Binding-site contacts:
Ligand atom CA contacts residue GLY197 of chain 1.A at 3.4 Å.
Ligand atom CD contacts residue GLY197 of chain 1.A at 3.8 Å.
Ligand atom NE contacts residue GLY197 of chain 1.A at 3.6 Å.
Ligand atom O contacts residue SER180 of chain 1.A at 2.3 Å (h-bond).
Ligand atom NH2 contacts residue THR175 of chain 1.A at 3.1 Å (h-bond).
Ligand atom CD1 contacts residue VAL82 of chain 1.A at 3.7 Å (hydrophobic).
Ligand atom CH3 contacts residue ASP199 of chain 1.A at 3.5 Å.
Ligand atom CB contacts residue CYS176 of chain 1.A at 3.8 Å (hydrophobic).
Ligand atom CA contacts residue SER180 of chain 1.A at 2.4 Å.
Ligand atom CD contacts residue TRP196 of chain 1.A at 3.7 Å (hydrophobic).
Ligand atom O contacts residue GLY197 of chain 1.A at 2.9 Å (h-bond).
Ligand atom CZ contacts residue GLY197 of chain 1.A at 3.4 Å.
Ligand atom CB contacts residue SER195 of chain 1.A at 3.7 Å.
Ligand atom NH2 contacts residue SER198 of chain 1.A at 2.9 Å (h-bond).
Ligand atom CZ contacts residue ASP174 of chain 1.A at 3.2 Å.
Ligand atom NH1 contacts residue THR175 of chain 1.A at 3.0 Å (h-bond).
Ligand atom C contacts residue GLY197 of chain 1.A at 3.7 Å.
Ligand atom NH2 contacts residue CYS201 of chain 1.A at 3.2 Å (h-bond).
Ligand atom N contacts residue GLY197 of chain 1.A at 2.8 Å (h-bond).
Ligand atom O contacts residue GLN177 of chain 1.A at 3.9 Å.
Ligand atom C contacts residue SER180 of chain 1.A at 1.4 Å.
Ligand atom C contacts residue HIS41 of chain 1.A at 3.3 Å.
Ligand atom NH1 contacts residue GLY197 of chain 1.A at 3.5 Å.
Ligand atom C contacts residue GLY197 of chain 1.A at 3.9 Å.
Ligand atom N contacts residue HIS41 of chain 1.A at 3.9 Å.
Ligand atom CB contacts residue SER180 of chain 1.A at 2.6 Å.
Ligand atom N contacts residue SER195 of chain 1.A at 3.5 Å (h-bond).
Ligand atom CH3 contacts residue SER198 of chain 1.A at 3.1 Å.
Ligand atom O contacts residue GLY178 of chain 1.A at 3.4 Å (h-bond).
Ligand atom O contacts residue GLN177 of chain 1.A at 3.3 Å (h-bond).
Ligand atom NH2 contacts residue ASP174 of chain 1.A at 2.8 Å (salt-bridge).
Ligand atom NE contacts residue THR175 of chain 1.A at 3.5 Å (h-bond).
Ligand atom CZ contacts residue SER198 of chain 1.A at 3.6 Å.
Ligand atom NH2 contacts residue GLY197 of chain 1.A at 3.6 Å.
Ligand atom O contacts residue TRP196 of chain 1.A at 3.1 Å.
Ligand atom NH1 contacts residue ASP174 of chain 1.A at 3.0 Å (salt-bridge).
Ligand atom CZ contacts residue THR175 of chain 1.A at 2.9 Å.
Ligand atom NE contacts residue CYS176 of chain 1.A at 3.8 Å.
Ligand atom N contacts residue SER180 of chain 1.A at 3.3 Å (h-bond).
Ligand atom C contacts residue TRP196 of chain 1.A at 3.6 Å (hydrophobic).

A small-molecule ligand and the protein it binds are described below.
Small molecule (SMILES): CC(=O)N[C@@H](CC(C)C)C(=O)N[C@@H](CC(C)C)C(=O)N[C@H](CO)CCCN=C(N)N

Sequence of chain 1.A:
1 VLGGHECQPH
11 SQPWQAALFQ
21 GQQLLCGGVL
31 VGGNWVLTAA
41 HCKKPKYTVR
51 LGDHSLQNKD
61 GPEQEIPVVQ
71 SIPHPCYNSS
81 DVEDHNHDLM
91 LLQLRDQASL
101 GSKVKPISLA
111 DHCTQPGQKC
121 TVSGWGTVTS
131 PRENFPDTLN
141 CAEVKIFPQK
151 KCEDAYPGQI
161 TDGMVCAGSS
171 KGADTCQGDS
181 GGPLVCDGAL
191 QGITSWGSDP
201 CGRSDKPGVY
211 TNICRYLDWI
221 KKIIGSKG